Sequence of chain 1.B:
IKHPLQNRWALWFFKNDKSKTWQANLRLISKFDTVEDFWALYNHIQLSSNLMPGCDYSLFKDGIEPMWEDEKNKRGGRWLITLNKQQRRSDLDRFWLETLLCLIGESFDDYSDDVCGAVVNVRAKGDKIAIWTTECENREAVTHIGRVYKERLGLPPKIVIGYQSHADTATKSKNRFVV

This protein binds this small molecule.
Small molecule (SMILES): C[n+]1cn([C@@H]2O[C@H](CO[P](=O)(O)OP(=O)(O)O)[C@@H](O)[C@H]2O)c2nc(N)[nH]c(=O)c21

Binding-site contacts:
Ligand atom C4 contacts residue TRP76 of chain 1.B at 3.7 Å (hydrophobic).
Ligand atom N2 contacts residue GLU77 of chain 1.B at 2.5 Å (salt-bridge).
Ligand atom CM7 contacts residue TRP76 of chain 1.B at 3.5 Å (hydrophobic).
Ligand atom O3A contacts residue LYS136 of chain 1.B at 3.4 Å (salt-bridge).
Ligand atom N2 contacts residue TRP30 of chain 1.B at 4.0 Å.
Ligand atom N9 contacts residue TRP30 of chain 1.B at 3.3 Å (h-bond).
Ligand atom C2 contacts residue TRP30 of chain 1.B at 3.4 Å (hydrophobic).
Ligand atom O6 contacts residue TRP30 of chain 1.B at 3.6 Å.
Ligand atom C5 contacts residue TRP30 of chain 1.B at 3.5 Å (hydrophobic).
Ligand atom C2 contacts residue GLU77 of chain 1.B at 3.4 Å.
Ligand atom C1' contacts residue TRP30 of chain 1.B at 3.3 Å (hydrophobic).
Ligand atom C5 contacts residue TRP76 of chain 1.B at 3.6 Å (hydrophobic).
Ligand atom O6 contacts residue GLU77 of chain 1.B at 3.7 Å.
Ligand atom C6 contacts residue TRP30 of chain 1.B at 3.4 Å (hydrophobic).
Ligand atom O6 contacts residue TRP76 of chain 1.B at 2.7 Å (h-bond).
Ligand atom N1 contacts residue TRP76 of chain 1.B at 3.6 Å.
Ligand atom C2' contacts residue TRP76 of chain 1.B at 3.8 Å (hydrophobic).
Ligand atom O1B contacts residue ARG131 of chain 1.B at 3.5 Å (salt-bridge).
Ligand atom C8 contacts residue TRP76 of chain 1.B at 3.8 Å (hydrophobic).
Ligand atom C2 contacts residue TRP76 of chain 1.B at 3.9 Å (hydrophobic).
Ligand atom O6 contacts residue MET75 of chain 1.B at 3.2 Å.
Ligand atom CM7 contacts residue TRP140 of chain 1.B at 4.0 Å (hydrophobic).
Ligand atom O2A contacts residue ARG131 of chain 1.B at 2.6 Å (salt-bridge).
Ligand atom C6 contacts residue TRP76 of chain 1.B at 3.4 Å (hydrophobic).
Ligand atom C8 contacts residue TRP30 of chain 1.B at 3.5 Å (hydrophobic).
Ligand atom O3B contacts residue ARG131 of chain 1.B at 2.9 Å (salt-bridge).
Ligand atom N1 contacts residue GLU77 of chain 1.B at 2.8 Å (salt-bridge).
Ligand atom PB contacts residue LYS136 of chain 1.B at 3.7 Å.
Ligand atom CM7 contacts residue TRP30 of chain 1.B at 3.8 Å (hydrophobic).
Ligand atom N1 contacts residue TRP30 of chain 1.B at 3.5 Å.
Ligand atom N3 contacts residue TRP30 of chain 1.B at 3.4 Å.
Ligand atom C6 contacts residue GLU77 of chain 1.B at 3.7 Å.
Ligand atom N3 contacts residue TRP76 of chain 1.B at 3.9 Å.
Ligand atom O4' contacts residue TRP30 of chain 1.B at 3.2 Å.
Ligand atom N9 contacts residue TRP76 of chain 1.B at 3.9 Å.
Ligand atom N7 contacts residue TRP76 of chain 1.B at 3.5 Å.
Ligand atom PB contacts residue ARG131 of chain 1.B at 3.8 Å.
Ligand atom C4 contacts residue TRP30 of chain 1.B at 3.4 Å (hydrophobic).
Ligand atom N7 contacts residue TRP30 of chain 1.B at 3.4 Å.
Ligand atom O1B contacts residue LYS136 of chain 1.B at 2.7 Å (salt-bridge).